A small-molecule ligand and the protein it binds are described below.
Small molecule (SMILES): [H]/N=C(/N)Nc1ccc(CC(=O)c2ccccc2)cc1

Binding-site contacts:
Ligand atom C2 contacts residue GLY221 of chain 1.A at 3.8 Å.
Ligand atom C7 contacts residue GLY219 of chain 1.A at 3.9 Å.
Ligand atom N3 contacts residue SER193 of chain 1.A at 2.8 Å (h-bond).
Ligand atom C3 contacts residue GLY219 of chain 1.A at 3.5 Å.
Ligand atom N3 contacts residue GLY229 of chain 1.A at 3.2 Å.
Ligand atom O1 contacts residue SER198 of chain 1.A at 3.5 Å (h-bond).
Ligand atom O1 contacts residue CYS194 of chain 1.A at 3.9 Å.
Ligand atom C8 contacts residue SER198 of chain 1.A at 3.5 Å.
Ligand atom C1 contacts residue GLY229 of chain 1.A at 3.8 Å.
Ligand atom C7 contacts residue CYS194 of chain 1.A at 3.9 Å (hydrophobic).
Ligand atom N2 contacts residue ARG220 of chain 1.A at 3.7 Å.
Ligand atom C6 contacts residue GLN195 of chain 1.A at 3.3 Å.
Ligand atom C1 contacts residue GLY219 of chain 1.A at 3.9 Å.
Ligand atom N1 contacts residue GLY219 of chain 1.A at 3.4 Å.
Ligand atom C3 contacts residue SER193 of chain 1.A at 3.5 Å.
Ligand atom C1 contacts residue SER193 of chain 1.A at 3.5 Å.
Ligand atom N2 contacts residue ASP192 of chain 1.A at 2.8 Å (salt-bridge).
Ligand atom N2 contacts residue GLY221 of chain 1.A at 3.0 Å (h-bond).
Ligand atom C2 contacts residue GLY219 of chain 1.A at 3.6 Å.
Ligand atom C9 contacts residue SER198 of chain 1.A at 3.5 Å.
Ligand atom N3 contacts residue ASP192 of chain 1.A at 3.0 Å (salt-bridge).
Ligand atom C2 contacts residue TRP218 of chain 1.A at 3.9 Å (hydrophobic).
Ligand atom C8 contacts residue SER217 of chain 1.A at 3.8 Å.
Ligand atom O1 contacts residue GLY196 of chain 1.A at 3.0 Å (h-bond).
Ligand atom C7 contacts residue GLN195 of chain 1.A at 3.4 Å.
Ligand atom C15 contacts residue HIS46 of chain 1.A at 3.4 Å.
Ligand atom C6 contacts residue CYS194 of chain 1.A at 3.7 Å (hydrophobic).
Ligand atom N2 contacts residue LYS227 of chain 1.A at 3.9 Å.
Ligand atom C15 contacts residue SER217 of chain 1.A at 3.3 Å.
Ligand atom C14 contacts residue HIS46 of chain 1.A at 3.8 Å.
Ligand atom N2 contacts residue CYS222 of chain 1.A at 3.9 Å.
Ligand atom C3 contacts residue TRP218 of chain 1.A at 3.3 Å (hydrophobic).
Ligand atom O1 contacts residue GLN195 of chain 1.A at 3.3 Å.
Ligand atom C1 contacts residue GLY221 of chain 1.A at 3.3 Å.
Ligand atom C4 contacts residue TRP218 of chain 1.A at 3.6 Å (hydrophobic).
Ligand atom N1 contacts residue GLY221 of chain 1.A at 2.9 Å (h-bond).
Ligand atom C10 contacts residue HIS46 of chain 1.A at 3.5 Å.
Ligand atom C1 contacts residue ASP192 of chain 1.A at 3.3 Å.
Ligand atom C14 contacts residue HIS94 of chain 1.A at 3.5 Å.
Ligand atom C4 contacts residue VAL216 of chain 1.A at 3.6 Å (hydrophobic).

Sequence of chain 1.A:
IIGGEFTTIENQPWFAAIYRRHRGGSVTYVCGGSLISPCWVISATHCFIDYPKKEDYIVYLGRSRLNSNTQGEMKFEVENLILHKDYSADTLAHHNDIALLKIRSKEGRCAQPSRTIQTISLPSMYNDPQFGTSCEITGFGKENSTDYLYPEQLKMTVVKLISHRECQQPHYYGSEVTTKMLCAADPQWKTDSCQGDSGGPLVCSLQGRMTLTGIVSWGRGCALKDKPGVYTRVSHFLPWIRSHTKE